This small molecule binds to this protein.
Small molecule (SMILES): CCc1c(-c2csc(N3CCNC[C@@H]3C(=O)NCC(C)(C)C)n2)[nH]c(C)c1C(C)=O

Binding-site contacts:
Ligand atom C25 contacts residue VAL29 of chain 1.A at 3.6 Å (hydrophobic).
Ligand atom C05 contacts residue EDO1 of chain 1.C at 3.4 Å.
Ligand atom N09 contacts residue TRP23 of chain 1.A at 3.8 Å.
Ligand atom N24 contacts residue PRO24 of chain 1.A at 2.7 Å (h-bond).
Ligand atom N23 contacts residue TRP23 of chain 1.A at 3.9 Å.
Ligand atom C29 contacts residue PHE79 of chain 1.A at 3.4 Å (hydrophobic).
Ligand atom C26 contacts residue PHE25 of chain 1.A at 3.9 Å (hydrophobic).
Ligand atom C26 contacts residue VAL29 of chain 1.A at 3.6 Å (hydrophobic).
Ligand atom C20 contacts residue LEU33 of chain 1.A at 4.1 Å (hydrophobic).
Ligand atom O30 contacts residue ASN80 of chain 1.A at 2.9 Å (h-bond).
Ligand atom C04 contacts residue EDO1 of chain 1.C at 4.0 Å.
Ligand atom C06 contacts residue PRO24 of chain 1.A at 3.5 Å (hydrophobic).
Ligand atom S07 contacts residue TRP23 of chain 1.A at 4.0 Å.
Ligand atom C25 contacts residue VAL86 of chain 1.A at 4.0 Å (hydrophobic).
Ligand atom C28 contacts residue VAL29 of chain 1.A at 4.1 Å (hydrophobic).
Ligand atom C29 contacts residue TYR37 of chain 1.A at 3.9 Å (hydrophobic).
Ligand atom C21 contacts residue EDO1 of chain 1.C at 3.5 Å.
Ligand atom C06 contacts residue TRP23 of chain 1.A at 4.0 Å (hydrophobic).
Ligand atom C29 contacts residue VAL34 of chain 1.A at 3.7 Å (hydrophobic).
Ligand atom C27 contacts residue VAL29 of chain 1.A at 3.8 Å (hydrophobic).
Ligand atom C08 contacts residue EDO1 of chain 1.C at 3.7 Å.
Ligand atom C28 contacts residue TYR37 of chain 1.A at 4.0 Å (hydrophobic).
Ligand atom N23 contacts residue EDO1 of chain 1.C at 3.6 Å.
Ligand atom C27 contacts residue VAL86 of chain 1.A at 4.0 Å (hydrophobic).
Ligand atom N24 contacts residue VAL29 of chain 1.A at 4.1 Å.
Ligand atom C05 contacts residue PRO24 of chain 1.A at 4.0 Å (hydrophobic).
Ligand atom C26 contacts residue PRO24 of chain 1.A at 3.5 Å (hydrophobic).
Ligand atom C01 contacts residue VAL86 of chain 1.A at 3.6 Å (hydrophobic).
Ligand atom O30 contacts residue TYR37 of chain 1.A at 3.7 Å.
Ligand atom C19 contacts residue LEU33 of chain 1.A at 4.1 Å (hydrophobic).
Ligand atom C25 contacts residue PRO24 of chain 1.A at 3.5 Å (hydrophobic).
Ligand atom C03 contacts residue VAL86 of chain 1.A at 4.0 Å (hydrophobic).
Ligand atom C22 contacts residue LEU33 of chain 1.A at 3.4 Å (hydrophobic).
Ligand atom C08 contacts residue TRP23 of chain 1.A at 3.6 Å (hydrophobic).
Ligand atom C29 contacts residue ASN80 of chain 1.A at 3.7 Å.
Ligand atom C06 contacts residue EDO1 of chain 1.C at 3.4 Å.
Ligand atom S07 contacts residue EDO1 of chain 1.C at 3.7 Å.
Ligand atom C04 contacts residue PRO24 of chain 1.A at 3.8 Å (hydrophobic).
Ligand atom C28 contacts residue ASN80 of chain 1.A at 3.6 Å.
Ligand atom O16 contacts residue EDO1 of chain 1.C at 3.9 Å.

Sequence of chain 1.A:
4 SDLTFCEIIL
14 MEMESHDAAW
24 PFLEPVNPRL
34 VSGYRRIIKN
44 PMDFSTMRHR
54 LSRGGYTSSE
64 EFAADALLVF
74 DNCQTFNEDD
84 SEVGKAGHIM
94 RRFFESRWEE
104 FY